Binding-site contacts:
Ligand atom O7 contacts residue GLN21 of chain 1.I at 3.7 Å.
Ligand atom C4 contacts residue GLN21 of chain 1.I at 4.4 Å.
Ligand atom N2 contacts residue GLN21 of chain 1.I at 4.2 Å.
Ligand atom C6 contacts residue ASN18 of chain 1.I at 2.6 Å.
Ligand atom C6 contacts residue GLN21 of chain 1.I at 3.8 Å.
Ligand atom O5 contacts residue ASN18 of chain 1.I at 2.4 Å (h-bond).
Ligand atom C1 contacts residue GLN21 of chain 1.I at 3.5 Å.
Ligand atom O6 contacts residue ASN18 of chain 1.I at 4.0 Å.
Ligand atom O6 contacts residue GLN21 of chain 1.I at 4.0 Å.
Ligand atom C4 contacts residue ASN18 of chain 1.I at 3.7 Å.
Ligand atom C2 contacts residue GLN21 of chain 1.I at 3.2 Å.
Ligand atom C7 contacts residue GLN21 of chain 1.I at 4.4 Å.
Ligand atom O3 contacts residue GLN21 of chain 1.I at 3.7 Å.
Ligand atom C5 contacts residue ASN18 of chain 1.I at 3.0 Å.
Ligand atom C2 contacts residue ASN18 of chain 1.I at 2.5 Å.
Ligand atom C5 contacts residue GLN21 of chain 1.I at 4.4 Å.
Ligand atom O5 contacts residue GLN21 of chain 1.I at 4.5 Å.
Ligand atom C1 contacts residue ASN18 of chain 1.I at 1.4 Å.
Ligand atom O3 contacts residue ASN18 of chain 1.I at 4.3 Å.
Ligand atom C7 contacts residue ASN18 of chain 1.I at 4.3 Å.
Ligand atom C3 contacts residue GLN21 of chain 1.I at 3.9 Å.
Ligand atom N2 contacts residue ASN18 of chain 1.I at 3.5 Å (h-bond).
Ligand atom O7 contacts residue ASN18 of chain 1.I at 4.3 Å.
Ligand atom C3 contacts residue ASN18 of chain 1.I at 3.6 Å.

A protein and the small-molecule ligand that binds it are described below.
Small molecule (SMILES): CC(=O)N[C@H]1[C@@H](O[C@H]2[C@H](O)[C@@H](NC(C)=O)CO[C@@H]2CO)O[C@H](CO)[C@@H](O)[C@@H]1O

Sequence of chain 1.I:
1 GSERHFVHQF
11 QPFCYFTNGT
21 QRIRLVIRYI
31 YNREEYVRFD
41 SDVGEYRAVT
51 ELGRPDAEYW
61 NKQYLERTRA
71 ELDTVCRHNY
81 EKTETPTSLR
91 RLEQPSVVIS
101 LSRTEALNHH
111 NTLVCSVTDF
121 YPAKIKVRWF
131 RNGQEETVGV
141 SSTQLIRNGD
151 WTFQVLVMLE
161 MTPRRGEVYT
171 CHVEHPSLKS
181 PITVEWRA